This protein binds this small molecule.
Small molecule (SMILES): O=c1[nH]cnc2c1ncn2[C@@H]1O[C@H](CO)[C@@H](O)[C@H]1O

Sequence of chain 2.A:
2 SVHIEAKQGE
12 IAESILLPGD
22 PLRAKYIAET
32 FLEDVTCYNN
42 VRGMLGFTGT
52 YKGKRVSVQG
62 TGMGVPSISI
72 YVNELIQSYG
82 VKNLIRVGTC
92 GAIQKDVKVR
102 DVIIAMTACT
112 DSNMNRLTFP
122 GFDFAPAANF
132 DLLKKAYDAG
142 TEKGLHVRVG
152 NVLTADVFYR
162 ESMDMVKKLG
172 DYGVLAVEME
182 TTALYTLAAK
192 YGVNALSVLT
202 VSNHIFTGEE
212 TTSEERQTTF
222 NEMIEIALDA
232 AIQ

Sequence of chain 5.A:
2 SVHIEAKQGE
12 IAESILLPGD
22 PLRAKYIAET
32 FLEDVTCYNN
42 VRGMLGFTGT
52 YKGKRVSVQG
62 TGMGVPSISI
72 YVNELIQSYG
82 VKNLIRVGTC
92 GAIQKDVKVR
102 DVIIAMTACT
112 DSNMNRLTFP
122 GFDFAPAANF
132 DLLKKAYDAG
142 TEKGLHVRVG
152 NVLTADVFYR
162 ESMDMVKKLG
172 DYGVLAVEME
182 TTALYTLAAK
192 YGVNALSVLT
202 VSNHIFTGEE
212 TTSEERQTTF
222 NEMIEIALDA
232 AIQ

Binding-site contacts:
Ligand atom C5 contacts residue GLY92 of chain 2.A at 3.8 Å.
Ligand atom C2' contacts residue SO41 of chain 2.C at 3.7 Å.
Ligand atom O2' contacts residue ARG87 of chain 2.A at 3.1 Å (salt-bridge).
Ligand atom O3' contacts residue MET64 of chain 2.A at 3.7 Å.
Ligand atom O4' contacts residue ARG43 of chain 5.A at 3.5 Å (salt-bridge).
Ligand atom O2' contacts residue SO41 of chain 2.C at 3.3 Å (h-bond).
Ligand atom N7 contacts residue GLY92 of chain 2.A at 3.5 Å (h-bond).
Ligand atom N1 contacts residue PHE159 of chain 2.A at 3.6 Å.
Ligand atom N3 contacts residue MET180 of chain 2.A at 3.7 Å.
Ligand atom O4' contacts residue THR90 of chain 2.A at 3.7 Å.
Ligand atom C5 contacts residue VAL178 of chain 2.A at 3.7 Å (hydrophobic).
Ligand atom C2' contacts residue GLU181 of chain 2.A at 3.8 Å.
Ligand atom O6 contacts residue ASN204 of chain 2.A at 3.5 Å (h-bond).
Ligand atom C5' contacts residue MET64 of chain 2.A at 3.8 Å (hydrophobic).
Ligand atom C8 contacts residue THR90 of chain 2.A at 3.2 Å.
Ligand atom C5' contacts residue PHE159 of chain 2.A at 3.7 Å (hydrophobic).
Ligand atom C3' contacts residue GLU181 of chain 2.A at 3.5 Å.
Ligand atom C4' contacts residue SO41 of chain 2.C at 3.6 Å.
Ligand atom O5' contacts residue HIS4 of chain 5.A at 2.6 Å (h-bond).
Ligand atom O4' contacts residue SO41 of chain 2.C at 3.5 Å (h-bond).
Ligand atom N7 contacts residue CYS91 of chain 2.A at 3.4 Å.
Ligand atom C1' contacts residue THR90 of chain 2.A at 3.5 Å.
Ligand atom O3' contacts residue GLU181 of chain 2.A at 2.6 Å (salt-bridge).
Ligand atom O3' contacts residue SO41 of chain 2.C at 2.6 Å (h-bond).
Ligand atom C3' contacts residue SO41 of chain 2.C at 3.6 Å.
Ligand atom N7 contacts residue ASN204 of chain 2.A at 3.4 Å (h-bond).
Ligand atom C8 contacts residue CYS91 of chain 2.A at 3.5 Å (hydrophobic).
Ligand atom C6 contacts residue PHE159 of chain 2.A at 3.8 Å (hydrophobic).
Ligand atom N3 contacts residue PHE159 of chain 2.A at 3.7 Å.
Ligand atom O2' contacts residue MET180 of chain 2.A at 2.9 Å (h-bond).
Ligand atom N9 contacts residue THR90 of chain 2.A at 3.6 Å.
Ligand atom O2' contacts residue GLU181 of chain 2.A at 2.6 Å (salt-bridge).
Ligand atom C4' contacts residue ARG43 of chain 5.A at 3.6 Å.
Ligand atom O2' contacts residue GLU179 of chain 2.A at 3.4 Å.
Ligand atom C1' contacts residue SO41 of chain 2.C at 3.2 Å.
Ligand atom C2' contacts residue MET180 of chain 2.A at 3.6 Å (hydrophobic).
Ligand atom O5' contacts residue PHE159 of chain 2.A at 3.4 Å.
Ligand atom C2 contacts residue PHE159 of chain 2.A at 3.4 Å (hydrophobic).
Ligand atom C5' contacts residue HIS4 of chain 5.A at 3.6 Å.
Ligand atom O6 contacts residue GLY92 of chain 2.A at 3.5 Å.